The small molecule below binds the protein below.
Small molecule (SMILES): CN(Cc1cnc2nc(N)nc(N)c2n1)c1ccc(C(=O)N[C@@H](CCC(=O)O)C(=O)O)cc1

Binding-site contacts:
Ligand atom C7 contacts residue ARG22 of chain 1.B at 3.4 Å.
Ligand atom C9 contacts residue NDP1 of chain 1.G at 3.4 Å.
Ligand atom C15 contacts residue TYR105 of chain 1.B at 3.2 Å (hydrophobic).
Ligand atom C6 contacts residue NDP1 of chain 1.G at 3.4 Å.
Ligand atom C4 contacts residue TYR182 of chain 1.B at 3.5 Å (hydrophobic).
Ligand atom NA4 contacts residue TYR105 of chain 1.B at 3.6 Å.
Ligand atom OE1 contacts residue MSE221 of chain 1.B at 3.5 Å.
Ligand atom NA2 contacts residue NDP1 of chain 1.G at 3.2 Å (h-bond).
Ligand atom N3 contacts residue TYR182 of chain 1.B at 3.5 Å (h-bond).
Ligand atom C2 contacts residue TYR105 of chain 1.B at 3.3 Å (hydrophobic).
Ligand atom C11 contacts residue TYR105 of chain 1.B at 3.7 Å (hydrophobic).
Ligand atom NA2 contacts residue TYR105 of chain 1.B at 3.4 Å.
Ligand atom O1 contacts residue PHE179 of chain 1.B at 3.5 Å.
Ligand atom C2 contacts residue NDP1 of chain 1.G at 3.5 Å.
Ligand atom C11 contacts residue TYR229 of chain 1.B at 3.6 Å (hydrophobic).
Ligand atom C7 contacts residue LEU216 of chain 1.B at 3.3 Å (hydrophobic).
Ligand atom C contacts residue TYR229 of chain 1.B at 3.3 Å (hydrophobic).
Ligand atom C14 contacts residue TYR105 of chain 1.B at 3.4 Å (hydrophobic).
Ligand atom C16 contacts residue TYR229 of chain 1.B at 3.7 Å (hydrophobic).
Ligand atom N8 contacts residue NDP1 of chain 1.G at 3.2 Å (h-bond).
Ligand atom N5 contacts residue NDP1 of chain 1.G at 3.5 Å.
Ligand atom C8A contacts residue NDP1 of chain 1.G at 3.4 Å.
Ligand atom N1 contacts residue NDP1 of chain 1.G at 2.9 Å (h-bond).
Ligand atom C16 contacts residue LEU176 of chain 1.B at 3.5 Å (hydrophobic).
Ligand atom N8 contacts residue ARG22 of chain 1.B at 3.4 Å (salt-bridge).
Ligand atom C4A contacts residue TYR105 of chain 1.B at 3.5 Å (hydrophobic).
Ligand atom NA4 contacts residue TYR182 of chain 1.B at 2.8 Å (h-bond).
Ligand atom C8A contacts residue TYR105 of chain 1.B at 3.6 Å (hydrophobic).
Ligand atom C4 contacts residue TYR105 of chain 1.B at 3.7 Å (hydrophobic).
Ligand atom NA2 contacts residue SER103 of chain 1.B at 2.7 Å (h-bond).
Ligand atom N5 contacts residue TYR105 of chain 1.B at 3.7 Å.
Ligand atom O contacts residue TYR229 of chain 1.B at 3.0 Å (h-bond).
Ligand atom OE1 contacts residue THR225 of chain 1.B at 3.5 Å.
Ligand atom N3 contacts residue TYR105 of chain 1.B at 3.4 Å.
Ligand atom NA4 contacts residue ASP169 of chain 1.B at 3.4 Å (salt-bridge).
Ligand atom N3 contacts residue NDP1 of chain 1.G at 3.0 Å (h-bond).
Ligand atom CG contacts residue TYR229 of chain 1.B at 3.3 Å (hydrophobic).
Ligand atom C16 contacts residue TYR105 of chain 1.B at 3.4 Å (hydrophobic).
Ligand atom C7 contacts residue NDP1 of chain 1.G at 3.7 Å.
Ligand atom CM contacts residue LEU214 of chain 1.B at 3.4 Å (hydrophobic).

Sequence of chain 1.B:
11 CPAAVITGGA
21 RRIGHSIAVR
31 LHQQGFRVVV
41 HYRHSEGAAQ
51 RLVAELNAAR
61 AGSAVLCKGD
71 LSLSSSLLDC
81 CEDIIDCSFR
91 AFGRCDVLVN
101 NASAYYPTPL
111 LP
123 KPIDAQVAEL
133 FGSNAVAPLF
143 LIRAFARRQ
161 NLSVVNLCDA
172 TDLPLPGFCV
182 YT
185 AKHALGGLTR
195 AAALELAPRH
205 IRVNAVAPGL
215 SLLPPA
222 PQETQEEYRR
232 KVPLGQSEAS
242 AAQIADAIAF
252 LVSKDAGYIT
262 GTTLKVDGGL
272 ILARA